The protein below binds the small molecule below.
Small molecule (SMILES): O=C(NC1CC1)c1ccc2c(c1)OCO2

Binding-site contacts:
Ligand atom C5 contacts residue HIS190 of chain 1.D at 4.4 Å.
Ligand atom C8 contacts residue LEU146 of chain 1.D at 3.4 Å (hydrophobic).
Ligand atom O1 contacts residue HIS190 of chain 1.D at 3.9 Å.
Ligand atom C4 contacts residue ILE154 of chain 1.D at 4.0 Å (hydrophobic).
Ligand atom C10 contacts residue LEU146 of chain 1.D at 4.4 Å (hydrophobic).
Ligand atom C7 contacts residue LEU146 of chain 1.D at 3.9 Å (hydrophobic).
Ligand atom C8 contacts residue GLN150 of chain 1.D at 3.6 Å.
Ligand atom C3 contacts residue THR157 of chain 1.D at 3.7 Å.
Ligand atom C2 contacts residue ASP153 of chain 1.D at 2.9 Å.
Ligand atom C3 contacts residue ILE154 of chain 1.D at 3.7 Å (hydrophobic).
Ligand atom C10 contacts residue ILE154 of chain 1.D at 4.2 Å (hydrophobic).
Ligand atom C1 contacts residue ASP153 of chain 1.D at 3.9 Å.
Ligand atom C4 contacts residue GLN141 of chain 1.D at 4.1 Å.
Ligand atom C10 contacts residue GLN150 of chain 1.D at 4.5 Å.
Ligand atom C6 contacts residue GLN141 of chain 1.D at 4.4 Å.
Ligand atom C3 contacts residue ASP153 of chain 1.D at 2.5 Å.
Ligand atom O contacts residue ILE154 of chain 1.D at 3.8 Å.
Ligand atom C9 contacts residue LEU146 of chain 1.D at 3.9 Å (hydrophobic).
Ligand atom N contacts residue ILE154 of chain 1.D at 3.7 Å.
Ligand atom C6 contacts residue HIS190 of chain 1.D at 3.7 Å.
Ligand atom C7 contacts residue HIS190 of chain 1.D at 4.4 Å.
Ligand atom C contacts residue GLN141 of chain 1.D at 3.9 Å.
Ligand atom C contacts residue ILE154 of chain 1.D at 3.7 Å (hydrophobic).
Ligand atom C1 contacts residue ILE154 of chain 1.D at 3.9 Å (hydrophobic).
Ligand atom O2 contacts residue GLN150 of chain 1.D at 3.0 Å.
Ligand atom C9 contacts residue GLN150 of chain 1.D at 4.2 Å.
Ligand atom C5 contacts residue GLN141 of chain 1.D at 3.6 Å.
Ligand atom O2 contacts residue LEU146 of chain 1.D at 3.4 Å.
Ligand atom C1 contacts residue THR157 of chain 1.D at 4.4 Å.
Ligand atom O contacts residue GLN141 of chain 1.D at 3.1 Å (h-bond).
Ligand atom O1 contacts residue LEU146 of chain 1.D at 3.4 Å.

Sequence of chain 1.D:
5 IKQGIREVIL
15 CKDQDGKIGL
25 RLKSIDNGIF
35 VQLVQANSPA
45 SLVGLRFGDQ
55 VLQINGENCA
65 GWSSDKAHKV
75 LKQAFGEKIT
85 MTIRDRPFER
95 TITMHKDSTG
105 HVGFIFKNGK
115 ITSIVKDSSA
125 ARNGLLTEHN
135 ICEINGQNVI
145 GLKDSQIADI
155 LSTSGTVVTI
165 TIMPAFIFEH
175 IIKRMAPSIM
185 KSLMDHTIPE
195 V